Sequence of chain 2.A:
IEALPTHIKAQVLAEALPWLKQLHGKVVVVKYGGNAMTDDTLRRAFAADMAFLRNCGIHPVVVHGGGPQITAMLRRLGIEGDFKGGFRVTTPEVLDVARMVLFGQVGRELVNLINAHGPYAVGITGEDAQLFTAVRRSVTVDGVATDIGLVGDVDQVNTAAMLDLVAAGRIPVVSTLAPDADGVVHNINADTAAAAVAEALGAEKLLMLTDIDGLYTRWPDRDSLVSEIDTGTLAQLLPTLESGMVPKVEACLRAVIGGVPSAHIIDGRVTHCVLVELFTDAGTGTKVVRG

A protein and the small-molecule ligand that binds it are described below.
Small molecule (SMILES): CC(=O)c1c[nH]c2ccccc12

Sequence of chain 5.A:
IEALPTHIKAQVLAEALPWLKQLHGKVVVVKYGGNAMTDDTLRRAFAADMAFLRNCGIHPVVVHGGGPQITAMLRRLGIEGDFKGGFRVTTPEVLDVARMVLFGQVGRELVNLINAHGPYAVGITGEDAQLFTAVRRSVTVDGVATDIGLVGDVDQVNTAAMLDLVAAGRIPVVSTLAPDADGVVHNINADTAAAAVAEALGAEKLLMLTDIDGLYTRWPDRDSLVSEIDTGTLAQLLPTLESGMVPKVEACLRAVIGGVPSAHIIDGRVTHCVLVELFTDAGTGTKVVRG

Binding-site contacts:
Ligand atom NAH contacts residue 5RN1 of chain 5.D at 0.6 Å.
Ligand atom CAG contacts residue VAL128 of chain 5.A at 3.6 Å (hydrophobic).
Ligand atom NAH contacts residue VAL128 of chain 2.A at 3.4 Å.
Ligand atom CAL contacts residue VAL128 of chain 5.A at 3.8 Å (hydrophobic).
Ligand atom CAA contacts residue LEU137 of chain 5.A at 3.8 Å (hydrophobic).
Ligand atom CAE contacts residue 5RN1 of chain 5.D at 1.2 Å.
Ligand atom CAD contacts residue LEU171 of chain 2.A at 4.0 Å (hydrophobic).
Ligand atom OAB contacts residue LEU171 of chain 5.A at 3.9 Å.
Ligand atom CAI contacts residue LEU171 of chain 5.A at 4.0 Å (hydrophobic).
Ligand atom CAC contacts residue ALA135 of chain 2.A at 4.2 Å (hydrophobic).
Ligand atom CAA contacts residue ALA135 of chain 5.A at 4.1 Å (hydrophobic).
Ligand atom CAJ contacts residue LEU171 of chain 5.A at 4.1 Å (hydrophobic).
Ligand atom CAE contacts residue VAL128 of chain 5.A at 3.4 Å (hydrophobic).
Ligand atom CAA contacts residue 5RN1 of chain 5.D at 0.8 Å.
Ligand atom CAJ contacts residue 5RN1 of chain 5.D at 0.7 Å.
Ligand atom CAK contacts residue 5RN1 of chain 5.D at 0.7 Å.
Ligand atom CAG contacts residue 5RN1 of chain 5.D at 0.6 Å.
Ligand atom CAG contacts residue VAL128 of chain 2.A at 3.0 Å (hydrophobic).
Ligand atom CAJ contacts residue VAL128 of chain 2.A at 3.5 Å (hydrophobic).
Ligand atom CAL contacts residue LEU171 of chain 2.A at 4.0 Å (hydrophobic).
Ligand atom CAK contacts residue VAL128 of chain 2.A at 4.1 Å (hydrophobic).
Ligand atom NAH contacts residue ILE130 of chain 2.A at 3.8 Å.
Ligand atom CAE contacts residue ILE130 of chain 2.A at 4.0 Å (hydrophobic).
Ligand atom CAL contacts residue LEU171 of chain 5.A at 3.9 Å (hydrophobic).
Ligand atom CAA contacts residue VAL128 of chain 2.A at 4.0 Å (hydrophobic).
Ligand atom CAC contacts residue 5RN1 of chain 5.D at 0.8 Å.
Ligand atom CAC contacts residue VAL128 of chain 5.A at 3.8 Å (hydrophobic).
Ligand atom NAH contacts residue VAL128 of chain 5.A at 3.0 Å.
Ligand atom CAF contacts residue 5RN1 of chain 5.D at 1.1 Å.
Ligand atom CAF contacts residue LEU171 of chain 2.A at 3.6 Å (hydrophobic).
Ligand atom CAL contacts residue 5RN1 of chain 5.D at 0.7 Å.
Ligand atom CAF contacts residue LEU171 of chain 5.A at 3.7 Å (hydrophobic).
Ligand atom CAJ contacts residue VAL128 of chain 5.A at 4.1 Å (hydrophobic).
Ligand atom OAB contacts residue 5RN1 of chain 5.D at 0.3 Å.
Ligand atom CAI contacts residue 5RN1 of chain 5.D at 1.0 Å.
Ligand atom CAD contacts residue 5RN1 of chain 5.D at 0.3 Å.
Ligand atom CAG contacts residue ILE130 of chain 5.A at 3.7 Å (hydrophobic).
Ligand atom CAK contacts residue ILE130 of chain 2.A at 4.1 Å (hydrophobic).
Ligand atom CAK contacts residue VAL128 of chain 5.A at 3.1 Å (hydrophobic).
Ligand atom CAI contacts residue VAL128 of chain 2.A at 4.2 Å (hydrophobic).